Sequence of chain 1.A:
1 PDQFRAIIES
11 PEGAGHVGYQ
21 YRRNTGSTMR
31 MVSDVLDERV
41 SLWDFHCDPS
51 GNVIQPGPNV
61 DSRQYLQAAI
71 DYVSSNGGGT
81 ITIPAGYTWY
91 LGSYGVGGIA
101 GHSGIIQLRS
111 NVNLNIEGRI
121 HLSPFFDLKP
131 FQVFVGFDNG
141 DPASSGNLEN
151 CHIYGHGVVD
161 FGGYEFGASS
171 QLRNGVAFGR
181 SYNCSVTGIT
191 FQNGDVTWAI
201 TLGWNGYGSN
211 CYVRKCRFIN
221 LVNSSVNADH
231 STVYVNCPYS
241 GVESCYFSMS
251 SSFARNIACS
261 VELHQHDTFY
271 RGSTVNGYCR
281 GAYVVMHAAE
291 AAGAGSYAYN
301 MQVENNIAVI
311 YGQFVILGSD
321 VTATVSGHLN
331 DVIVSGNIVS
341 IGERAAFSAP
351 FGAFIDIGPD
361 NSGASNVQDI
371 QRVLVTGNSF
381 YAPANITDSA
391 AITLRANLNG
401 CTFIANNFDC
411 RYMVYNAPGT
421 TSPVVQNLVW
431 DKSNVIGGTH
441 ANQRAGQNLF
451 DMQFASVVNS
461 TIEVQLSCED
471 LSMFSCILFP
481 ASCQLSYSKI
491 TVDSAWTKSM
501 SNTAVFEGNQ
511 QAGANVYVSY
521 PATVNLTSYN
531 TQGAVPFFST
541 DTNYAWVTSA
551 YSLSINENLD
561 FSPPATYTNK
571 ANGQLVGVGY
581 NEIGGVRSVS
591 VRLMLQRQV

The small molecule below binds the protein below.
Small molecule (SMILES): CC(=O)N[C@@H]1[C@@H](O[C@H]2O[C@H](CO)[C@H](O[C@H]3O[C@H](CO[C@@H]4O[C@@H](C)[C@H](O)[C@@H](O)[C@H]4O)[C@@H](O)[C@H](O)[C@H]3O)[C@H](O[C@@H]3O[C@H](CO)[C@@H](O)[C@H](O)[C@H]3NC(C)=O)[C@H]2O)[C@H](O)[C@@H](CO)O[C@H]1O

Binding-site contacts:
Ligand atom C2 contacts residue GLU262 of chain 1.A at 3.2 Å.
Ligand atom C2 contacts residue NA1 of chain 1.K at 3.4 Å.
Ligand atom O3 contacts residue ASN205 of chain 1.A at 2.6 Å (h-bond).
Ligand atom O1 contacts residue SER231 of chain 1.A at 3.4 Å (h-bond).
Ligand atom O4 contacts residue HIS102 of chain 1.A at 2.7 Å (h-bond).
Ligand atom C3 contacts residue GLU290 of chain 1.A at 3.5 Å.
Ligand atom O2 contacts residue TYR234 of chain 1.A at 3.0 Å (h-bond).
Ligand atom O4 contacts residue GLN132 of chain 1.A at 3.1 Å (h-bond).
Ligand atom O5 contacts residue GLU262 of chain 1.A at 3.2 Å (salt-bridge).
Ligand atom O6 contacts residue VAL285 of chain 1.A at 3.6 Å.
Ligand atom O2 contacts residue GLU290 of chain 1.A at 3.6 Å.
Ligand atom O3 contacts residue GLY101 of chain 1.A at 3.5 Å (h-bond).
Ligand atom O2 contacts residue NA1 of chain 1.K at 2.5 Å (h-bond).
Ligand atom O6 contacts residue HIS264 of chain 1.A at 3.1 Å.
Ligand atom O4 contacts residue ASN236 of chain 1.A at 2.8 Å (h-bond).
Ligand atom C1 contacts residue GLU262 of chain 1.A at 3.1 Å.
Ligand atom O6 contacts residue TRP198 of chain 1.A at 3.3 Å.
Ligand atom C2 contacts residue GLU290 of chain 1.A at 3.5 Å.
Ligand atom C4 contacts residue HIS287 of chain 1.A at 3.5 Å.
Ligand atom O6 contacts residue GLU262 of chain 1.A at 2.8 Å (salt-bridge).
Ligand atom O6 contacts residue THR197 of chain 1.A at 3.5 Å.
Ligand atom O4 contacts residue ASN361 of chain 1.A at 2.8 Å (h-bond).
Ligand atom C3 contacts residue NA1 of chain 1.K at 3.3 Å.
Ligand atom O6 contacts residue LEU172 of chain 1.A at 3.5 Å.
Ligand atom O4 contacts residue HIS287 of chain 1.A at 2.6 Å (h-bond).
Ligand atom O7 contacts residue TYR234 of chain 1.A at 3.3 Å.
Ligand atom O1 contacts residue TYR283 of chain 1.A at 3.2 Å.
Ligand atom O5 contacts residue TRP198 of chain 1.A at 3.5 Å.
Ligand atom O7 contacts residue TRP198 of chain 1.A at 2.9 Å (h-bond).
Ligand atom O3 contacts residue TRP204 of chain 1.A at 3.4 Å (h-bond).
Ligand atom C3 contacts residue ASN236 of chain 1.A at 3.4 Å.
Ligand atom N2 contacts residue ASP229 of chain 1.A at 2.9 Å (salt-bridge).
Ligand atom C8 contacts residue TRP198 of chain 1.A at 3.6 Å (hydrophobic).
Ligand atom N2 contacts residue GLU290 of chain 1.A at 2.8 Å (salt-bridge).
Ligand atom O1 contacts residue GLU262 of chain 1.A at 2.6 Å (salt-bridge).
Ligand atom C6 contacts residue HIS287 of chain 1.A at 3.6 Å.
Ligand atom C4 contacts residue HIS102 of chain 1.A at 3.3 Å.
Ligand atom C8 contacts residue ASP229 of chain 1.A at 3.5 Å.
Ligand atom O3 contacts residue NA1 of chain 1.K at 2.4 Å (h-bond).
Ligand atom C3 contacts residue ASN205 of chain 1.A at 3.4 Å.